Sequence of chain 1.F:
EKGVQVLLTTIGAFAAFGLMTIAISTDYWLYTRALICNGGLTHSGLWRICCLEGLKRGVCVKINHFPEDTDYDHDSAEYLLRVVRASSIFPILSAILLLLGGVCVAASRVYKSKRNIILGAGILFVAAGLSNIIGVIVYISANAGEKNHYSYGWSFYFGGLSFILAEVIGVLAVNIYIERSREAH

Sequence of chain 1.E:
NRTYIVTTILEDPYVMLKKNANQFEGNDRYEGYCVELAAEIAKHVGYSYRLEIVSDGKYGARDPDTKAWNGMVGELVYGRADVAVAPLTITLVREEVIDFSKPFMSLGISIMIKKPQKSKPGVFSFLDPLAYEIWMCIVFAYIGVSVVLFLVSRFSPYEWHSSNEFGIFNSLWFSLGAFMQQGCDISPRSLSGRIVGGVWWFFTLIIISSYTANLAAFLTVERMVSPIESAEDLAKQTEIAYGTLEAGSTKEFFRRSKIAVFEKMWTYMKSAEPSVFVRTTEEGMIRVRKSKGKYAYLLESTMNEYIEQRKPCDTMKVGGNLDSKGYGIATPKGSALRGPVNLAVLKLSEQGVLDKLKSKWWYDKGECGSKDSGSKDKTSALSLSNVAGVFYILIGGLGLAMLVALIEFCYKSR

This small molecule binds to this protein.
Small molecule (SMILES): Oc1nc2ccc(-c3c(Cl)cccc3OC(F)(F)F)cc2[nH]1

Binding-site contacts:
Ligand atom C10 contacts residue GLY209 of chain 1.F at 3.8 Å.
Ligand atom C11 contacts residue ASN172 of chain 1.F at 3.8 Å.
Ligand atom C3 contacts residue MET549 of chain 1.E at 3.8 Å (hydrophobic).
Ligand atom C13 contacts residue ASN172 of chain 1.F at 3.8 Å.
Ligand atom N2 contacts residue GLY209 of chain 1.F at 3.6 Å.
Ligand atom N2 contacts residue PHE205 of chain 1.F at 2.9 Å (h-bond).
Ligand atom C9 contacts residue GLY209 of chain 1.F at 3.6 Å.
Ligand atom CL1 contacts residue PHE553 of chain 1.E at 3.5 Å.
Ligand atom N1 contacts residue GLY208 of chain 1.F at 3.5 Å (h-bond).
Ligand atom F2 contacts residue ILE180 of chain 1.F at 3.9 Å.
Ligand atom F1 contacts residue CYS550 of chain 1.E at 3.7 Å.
Ligand atom F1 contacts residue GLU546 of chain 1.E at 3.6 Å.
Ligand atom F1 contacts residue MET549 of chain 1.E at 3.7 Å.
Ligand atom C13 contacts residue GLY208 of chain 1.F at 3.5 Å.
Ligand atom C13 contacts residue PHE205 of chain 1.F at 3.9 Å (hydrophobic).
Ligand atom C9 contacts residue VAL176 of chain 1.F at 3.9 Å (hydrophobic).
Ligand atom O2 contacts residue PHE205 of chain 1.F at 3.2 Å.
Ligand atom C5 contacts residue PHE205 of chain 1.F at 3.6 Å (hydrophobic).
Ligand atom N2 contacts residue GLY208 of chain 1.F at 3.7 Å.
Ligand atom C1 contacts residue PHE553 of chain 1.E at 3.9 Å (hydrophobic).
Ligand atom O1 contacts residue MET35 of chain 1.F at 3.4 Å.
Ligand atom C2 contacts residue PLM1 of chain 1.EA at 3.8 Å.
Ligand atom CL1 contacts residue GLY209 of chain 1.F at 3.7 Å.
Ligand atom O1 contacts residue GLY208 of chain 1.F at 3.5 Å.
Ligand atom F3 contacts residue MET549 of chain 1.E at 3.4 Å.
Ligand atom C13 contacts residue GLY209 of chain 1.F at 3.9 Å.
Ligand atom C12 contacts residue PHE553 of chain 1.E at 3.4 Å (hydrophobic).
Ligand atom C9 contacts residue PHE205 of chain 1.F at 3.3 Å (hydrophobic).
Ligand atom F2 contacts residue CYS550 of chain 1.E at 3.1 Å.
Ligand atom N1 contacts residue ASN172 of chain 1.F at 2.8 Å (h-bond).
Ligand atom C3 contacts residue TYR545 of chain 1.E at 3.0 Å (hydrophobic).
Ligand atom C4 contacts residue TYR545 of chain 1.E at 3.5 Å (hydrophobic).
Ligand atom C4 contacts residue MET549 of chain 1.E at 3.8 Å (hydrophobic).
Ligand atom C14 contacts residue CYS550 of chain 1.E at 3.8 Å (hydrophobic).
Ligand atom C8 contacts residue PHE205 of chain 1.F at 3.4 Å (hydrophobic).
Ligand atom C11 contacts residue PHE553 of chain 1.E at 3.8 Å (hydrophobic).
Ligand atom C10 contacts residue ASN172 of chain 1.F at 3.5 Å.
Ligand atom O1 contacts residue ASN172 of chain 1.F at 3.6 Å.
Ligand atom F3 contacts residue CYS550 of chain 1.E at 3.8 Å.
Ligand atom F2 contacts residue VAL176 of chain 1.F at 3.6 Å.